This protein binds this small molecule.
Small molecule (SMILES): O=P(O)(O)OC[C@H]1O[C@](O)(COP(=O)(O)O)[C@@H](O)[C@@H]1O

Binding-site contacts:
Ligand atom O5P contacts residue THR349 of chain 1.B at 3.4 Å (h-bond).
Ligand atom O6 contacts residue THR349 of chain 1.B at 3.1 Å (h-bond).
Ligand atom O6P contacts residue SER353 of chain 1.B at 3.6 Å.
Ligand atom O3 contacts residue ARG432 of chain 1.B at 2.7 Å (salt-bridge).
Ligand atom C4 contacts residue THR438 of chain 1.B at 3.8 Å.
Ligand atom C6 contacts residue LEU347 of chain 1.B at 3.5 Å (hydrophobic).
Ligand atom O4 contacts residue TYR437 of chain 1.B at 2.9 Å (h-bond).
Ligand atom C3 contacts residue GLY434 of chain 1.B at 3.5 Å.
Ligand atom O4 contacts residue THR438 of chain 1.B at 3.5 Å (h-bond).
Ligand atom O5P contacts residue SER435 of chain 1.B at 2.9 Å (h-bond).
Ligand atom O4P contacts residue THR348 of chain 1.B at 2.6 Å (h-bond).
Ligand atom O5P contacts residue THR348 of chain 1.B at 3.6 Å.
Ligand atom O2 contacts residue GLY430 of chain 1.B at 3.5 Å (h-bond).
Ligand atom O6P contacts residue SER435 of chain 1.B at 3.4 Å (h-bond).
Ligand atom O2P contacts residue GLY434 of chain 1.B at 2.9 Å (h-bond).
Ligand atom P2 contacts residue SER435 of chain 1.B at 3.7 Å.
Ligand atom P2 contacts residue THR348 of chain 1.B at 3.5 Å.
Ligand atom C6 contacts residue SER353 of chain 1.B at 3.8 Å.
Ligand atom C4 contacts residue GLY434 of chain 1.B at 3.3 Å.
Ligand atom P1 contacts residue ARG405 of chain 1.B at 3.5 Å.
Ligand atom O3P contacts residue TRP398 of chain 1.B at 2.7 Å (h-bond).
Ligand atom O4P contacts residue SER353 of chain 1.B at 2.6 Å (h-bond).
Ligand atom O1P contacts residue ARG405 of chain 1.B at 2.5 Å (salt-bridge).
Ligand atom P2 contacts residue THR349 of chain 1.B at 3.6 Å.
Ligand atom O4 contacts residue GLY436 of chain 1.B at 3.8 Å.
Ligand atom O6 contacts residue THR348 of chain 1.B at 3.5 Å.
Ligand atom P2 contacts residue SER353 of chain 1.B at 3.7 Å.
Ligand atom O3 contacts residue TRP398 of chain 1.B at 3.8 Å.
Ligand atom O1 contacts residue GLY434 of chain 1.B at 3.8 Å.
Ligand atom O3 contacts residue GLY430 of chain 1.B at 3.1 Å.
Ligand atom C3 contacts residue ARG432 of chain 1.B at 3.4 Å.
Ligand atom O2P contacts residue PRO433 of chain 1.B at 3.8 Å.
Ligand atom C6 contacts residue THR438 of chain 1.B at 3.5 Å.
Ligand atom O5P contacts residue THR350 of chain 1.B at 2.7 Å (h-bond).
Ligand atom O1P contacts residue THR349 of chain 1.B at 3.8 Å.
Ligand atom O2 contacts residue LEU347 of chain 1.B at 3.5 Å.
Ligand atom O4 contacts residue GLY434 of chain 1.B at 2.5 Å (h-bond).
Ligand atom O6P contacts residue GLY436 of chain 1.B at 2.9 Å (h-bond).
Ligand atom O3P contacts residue ARG405 of chain 1.B at 2.9 Å (salt-bridge).
Ligand atom C5 contacts residue GLY434 of chain 1.B at 3.5 Å.

Sequence of chain 1.B:
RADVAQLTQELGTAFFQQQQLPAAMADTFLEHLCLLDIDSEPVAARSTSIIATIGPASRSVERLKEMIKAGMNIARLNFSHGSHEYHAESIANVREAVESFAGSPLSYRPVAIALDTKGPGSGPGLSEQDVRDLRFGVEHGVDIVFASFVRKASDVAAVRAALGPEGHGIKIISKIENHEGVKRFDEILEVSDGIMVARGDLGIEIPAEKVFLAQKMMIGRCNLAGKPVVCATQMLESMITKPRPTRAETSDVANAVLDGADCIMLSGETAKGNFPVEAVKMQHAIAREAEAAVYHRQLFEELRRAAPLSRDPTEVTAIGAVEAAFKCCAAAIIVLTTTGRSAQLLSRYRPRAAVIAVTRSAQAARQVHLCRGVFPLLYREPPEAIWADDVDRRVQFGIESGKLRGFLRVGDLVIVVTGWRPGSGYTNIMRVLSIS